Sequence of chain 1.B:
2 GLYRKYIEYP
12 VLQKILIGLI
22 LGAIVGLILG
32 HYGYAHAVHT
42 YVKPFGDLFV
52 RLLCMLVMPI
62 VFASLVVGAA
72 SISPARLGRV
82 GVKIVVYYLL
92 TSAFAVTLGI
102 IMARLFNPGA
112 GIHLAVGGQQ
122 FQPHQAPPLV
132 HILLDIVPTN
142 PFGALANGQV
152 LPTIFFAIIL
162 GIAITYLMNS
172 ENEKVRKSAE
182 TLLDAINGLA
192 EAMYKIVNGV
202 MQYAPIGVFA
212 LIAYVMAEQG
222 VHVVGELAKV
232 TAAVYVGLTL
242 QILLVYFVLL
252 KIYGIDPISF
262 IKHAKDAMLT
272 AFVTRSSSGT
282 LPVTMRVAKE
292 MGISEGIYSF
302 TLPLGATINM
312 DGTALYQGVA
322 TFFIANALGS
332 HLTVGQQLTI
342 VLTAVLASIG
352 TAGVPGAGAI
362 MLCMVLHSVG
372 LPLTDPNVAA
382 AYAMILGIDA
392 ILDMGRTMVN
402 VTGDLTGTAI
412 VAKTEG

Binding-site contacts:
Ligand atom C9 contacts residue ARG397 of chain 1.B at 3.2 Å.
Ligand atom N contacts residue ASP394 of chain 1.B at 2.8 Å (salt-bridge).
Ligand atom C3 contacts residue THR352 of chain 1.B at 3.5 Å.
Ligand atom C7 contacts residue ASN401 of chain 1.B at 3.5 Å.
Ligand atom C11 contacts residue ARG397 of chain 1.B at 3.5 Å.
Ligand atom C10 contacts residue SER278 of chain 1.B at 3.3 Å.
Ligand atom O1 contacts residue ARG397 of chain 1.B at 2.6 Å (salt-bridge).
Ligand atom O4 contacts residue VAL355 of chain 1.B at 3.8 Å.
Ligand atom C6 contacts residue MET311 of chain 1.B at 3.7 Å (hydrophobic).
Ligand atom C11 contacts residue THR314 of chain 1.B at 3.5 Å.
Ligand atom C6 contacts residue SER349 of chain 1.B at 3.8 Å.
Ligand atom C2 contacts residue ALA358 of chain 1.B at 3.5 Å (hydrophobic).
Ligand atom C4 contacts residue ALA358 of chain 1.B at 3.8 Å (hydrophobic).
Ligand atom N contacts residue THR398 of chain 1.B at 2.7 Å (h-bond).
Ligand atom C9 contacts residue VAL355 of chain 1.B at 3.7 Å (hydrophobic).
Ligand atom O4 contacts residue SER278 of chain 1.B at 3.6 Å.
Ligand atom O3 contacts residue MET311 of chain 1.B at 3.3 Å (h-bond).
Ligand atom C6 contacts residue MET362 of chain 1.B at 3.7 Å (hydrophobic).
Ligand atom C6 contacts residue THR352 of chain 1.B at 3.4 Å.
Ligand atom C5 contacts residue MET362 of chain 1.B at 3.8 Å (hydrophobic).
Ligand atom C6 contacts residue THR314 of chain 1.B at 3.8 Å.
Ligand atom C2 contacts residue THR352 of chain 1.B at 3.5 Å.
Ligand atom C9 contacts residue ASP394 of chain 1.B at 3.6 Å.
Ligand atom C3 contacts residue MET311 of chain 1.B at 3.5 Å (hydrophobic).
Ligand atom O4 contacts residue GLY354 of chain 1.B at 3.5 Å.
Ligand atom C7 contacts residue THR314 of chain 1.B at 3.7 Å.
Ligand atom C9 contacts residue GLY359 of chain 1.B at 3.8 Å.
Ligand atom O1 contacts residue ALA358 of chain 1.B at 3.3 Å (h-bond).
Ligand atom C8 contacts residue MET362 of chain 1.B at 3.5 Å (hydrophobic).
Ligand atom O3 contacts residue ASN401 of chain 1.B at 3.4 Å (h-bond).
Ligand atom O5 contacts residue VAL355 of chain 1.B at 2.9 Å (h-bond).
Ligand atom C5 contacts residue THR352 of chain 1.B at 3.3 Å.
Ligand atom O5 contacts residue ASP394 of chain 1.B at 3.3 Å (salt-bridge).
Ligand atom O5 contacts residue GLY357 of chain 1.B at 3.5 Å (h-bond).
Ligand atom O1 contacts residue GLY359 of chain 1.B at 2.6 Å (h-bond).
Ligand atom C8 contacts residue THR352 of chain 1.B at 3.2 Å.
Ligand atom O3 contacts residue SER278 of chain 1.B at 2.3 Å (h-bond).
Ligand atom C1 contacts residue THR352 of chain 1.B at 3.6 Å.
Ligand atom C3 contacts residue THR314 of chain 1.B at 3.7 Å.
Ligand atom O2 contacts residue MET311 of chain 1.B at 3.4 Å.

This small molecule binds to this protein.
Small molecule (SMILES): N[C@H](C(=O)O)[C@H](OCc1ccccc1)C(=O)O